Binding-site contacts:
Ligand atom C3 contacts residue ASN146 of chain 1.B at 3.8 Å.
Ligand atom N2 contacts residue TYR141 of chain 1.B at 4.5 Å.
Ligand atom C6 contacts residue LYS147 of chain 1.B at 4.3 Å.
Ligand atom C1 contacts residue ASN146 of chain 1.B at 1.4 Å.
Ligand atom C7 contacts residue ASN146 of chain 1.B at 3.5 Å.
Ligand atom C5 contacts residue ASN146 of chain 1.B at 3.7 Å.
Ligand atom O7 contacts residue ASN146 of chain 1.B at 3.4 Å (h-bond).
Ligand atom C4 contacts residue ASN146 of chain 1.B at 4.2 Å.
Ligand atom N2 contacts residue ASN146 of chain 1.B at 2.9 Å (h-bond).
Ligand atom O5 contacts residue TYR141 of chain 1.B at 4.4 Å.
Ligand atom C2 contacts residue TYR141 of chain 1.B at 3.9 Å (hydrophobic).
Ligand atom C2 contacts residue ASN146 of chain 1.B at 2.5 Å.
Ligand atom O5 contacts residue ASN146 of chain 1.B at 2.4 Å (h-bond).
Ligand atom O5 contacts residue LYS147 of chain 1.B at 4.1 Å.
Ligand atom O6 contacts residue LYS147 of chain 1.B at 3.7 Å.

This small molecule binds to this protein.
Small molecule (SMILES): CC(=O)N[C@@H]1[C@@H](O)[C@H](O)[C@@H](CO)O[C@H]1O

Sequence of chain 1.B:
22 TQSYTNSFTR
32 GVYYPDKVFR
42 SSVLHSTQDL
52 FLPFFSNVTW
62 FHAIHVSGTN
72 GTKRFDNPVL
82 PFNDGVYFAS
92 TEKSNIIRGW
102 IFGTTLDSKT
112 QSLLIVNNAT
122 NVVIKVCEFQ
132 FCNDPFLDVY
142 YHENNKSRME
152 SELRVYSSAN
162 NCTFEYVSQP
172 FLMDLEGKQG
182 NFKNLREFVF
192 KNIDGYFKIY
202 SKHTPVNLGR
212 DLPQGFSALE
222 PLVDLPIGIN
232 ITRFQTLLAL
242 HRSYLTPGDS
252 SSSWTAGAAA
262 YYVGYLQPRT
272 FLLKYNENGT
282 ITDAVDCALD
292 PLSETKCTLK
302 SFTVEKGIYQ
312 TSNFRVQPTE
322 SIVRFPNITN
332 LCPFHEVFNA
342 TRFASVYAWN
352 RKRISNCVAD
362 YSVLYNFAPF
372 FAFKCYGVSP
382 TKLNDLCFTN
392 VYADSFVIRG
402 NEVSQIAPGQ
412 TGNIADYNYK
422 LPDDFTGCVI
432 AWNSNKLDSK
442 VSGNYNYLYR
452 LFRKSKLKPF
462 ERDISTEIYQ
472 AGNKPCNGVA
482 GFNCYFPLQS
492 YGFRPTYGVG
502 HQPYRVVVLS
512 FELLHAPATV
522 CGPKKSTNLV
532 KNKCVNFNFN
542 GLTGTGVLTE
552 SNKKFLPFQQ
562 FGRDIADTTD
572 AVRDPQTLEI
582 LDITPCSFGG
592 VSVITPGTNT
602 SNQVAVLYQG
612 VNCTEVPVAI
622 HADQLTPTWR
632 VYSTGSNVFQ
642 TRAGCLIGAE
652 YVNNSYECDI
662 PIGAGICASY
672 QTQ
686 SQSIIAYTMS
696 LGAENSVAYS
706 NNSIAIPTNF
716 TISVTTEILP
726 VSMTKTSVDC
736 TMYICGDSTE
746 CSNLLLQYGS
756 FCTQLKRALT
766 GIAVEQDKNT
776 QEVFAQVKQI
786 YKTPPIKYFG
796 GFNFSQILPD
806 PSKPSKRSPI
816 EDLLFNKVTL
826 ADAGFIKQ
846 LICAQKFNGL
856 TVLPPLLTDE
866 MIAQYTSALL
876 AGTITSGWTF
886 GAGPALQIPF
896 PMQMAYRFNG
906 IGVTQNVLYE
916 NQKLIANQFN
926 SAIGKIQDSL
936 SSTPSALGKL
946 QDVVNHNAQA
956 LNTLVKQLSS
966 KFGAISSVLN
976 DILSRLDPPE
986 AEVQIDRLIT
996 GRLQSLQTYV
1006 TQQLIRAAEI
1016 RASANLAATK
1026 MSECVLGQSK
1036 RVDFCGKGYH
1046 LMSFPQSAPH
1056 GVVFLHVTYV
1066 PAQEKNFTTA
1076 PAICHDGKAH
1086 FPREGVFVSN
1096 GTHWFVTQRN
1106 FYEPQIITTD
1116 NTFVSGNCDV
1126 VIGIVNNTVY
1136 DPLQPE